Binding-site contacts:
Ligand atom O18 contacts residue GLY141 of chain 1.A at 3.5 Å.
Ligand atom C01 contacts residue SER142 of chain 1.A at 3.3 Å.
Ligand atom C02 contacts residue TYR61 of chain 1.A at 4.0 Å (hydrophobic).
Ligand atom C03 contacts residue TYR61 of chain 1.A at 3.4 Å (hydrophobic).
Ligand atom NP3 contacts residue THR91 of chain 1.A at 2.9 Å (h-bond).
Ligand atom O17 contacts residue GLY141 of chain 1.A at 3.2 Å.
Ligand atom O20 contacts residue GLU193 of chain 1.A at 3.3 Å (salt-bridge).
Ligand atom C01 contacts residue TYR61 of chain 1.A at 3.6 Å (hydrophobic).
Ligand atom C02 contacts residue SER142 of chain 1.A at 3.4 Å.
Ligand atom O16 contacts residue TYR61 of chain 1.A at 3.6 Å.
Ligand atom NP3 contacts residue GLU193 of chain 1.A at 2.8 Å (salt-bridge).
Ligand atom C04 contacts residue THR143 of chain 1.A at 3.3 Å.
Ligand atom O16 contacts residue LEU90 of chain 1.A at 3.6 Å.
Ligand atom C02 contacts residue PRO89 of chain 1.A at 4.0 Å (hydrophobic).
Ligand atom O19 contacts residue LEU192 of chain 1.A at 3.5 Å.
Ligand atom O18 contacts residue SER142 of chain 1.A at 3.2 Å (h-bond).
Ligand atom O17 contacts residue ARG96 of chain 1.A at 2.8 Å (salt-bridge).
Ligand atom O17 contacts residue TYR61 of chain 1.A at 3.5 Å.
Ligand atom O20 contacts residue MET196 of chain 1.A at 3.4 Å.
Ligand atom O16 contacts residue SER142 of chain 1.A at 4.0 Å.
Ligand atom C02 contacts residue THR91 of chain 1.A at 3.4 Å.
Ligand atom C05 contacts residue GLU193 of chain 1.A at 3.5 Å.
Ligand atom N15 contacts residue GLU193 of chain 1.A at 3.9 Å.
Ligand atom NP3 contacts residue PRO89 of chain 1.A at 2.8 Å (h-bond).
Ligand atom C01 contacts residue ARG96 of chain 1.A at 3.5 Å.
Ligand atom O18 contacts residue THR143 of chain 1.A at 3.0 Å (h-bond).
Ligand atom N14 contacts residue GLU193 of chain 1.A at 3.9 Å.
Ligand atom O17 contacts residue SER142 of chain 1.A at 2.8 Å (h-bond).
Ligand atom O16 contacts residue THR91 of chain 1.A at 2.9 Å (h-bond).
Ligand atom O16 contacts residue PRO89 of chain 1.A at 3.6 Å.
Ligand atom C05 contacts residue THR143 of chain 1.A at 3.9 Å.
Ligand atom C05 contacts residue MET196 of chain 1.A at 4.1 Å (hydrophobic).
Ligand atom O16 contacts residue ARG96 of chain 1.A at 2.8 Å (salt-bridge).
Ligand atom O19 contacts residue MET196 of chain 1.A at 3.9 Å.
Ligand atom NP3 contacts residue TYR61 of chain 1.A at 4.0 Å.
Ligand atom O19 contacts residue GLU193 of chain 1.A at 2.9 Å (salt-bridge).
Ligand atom C02 contacts residue GLU193 of chain 1.A at 3.3 Å.
Ligand atom N15 contacts residue THR143 of chain 1.A at 2.8 Å (h-bond).
Ligand atom C01 contacts residue THR91 of chain 1.A at 3.6 Å.
Ligand atom NP3 contacts residue TYR220 of chain 1.A at 3.7 Å.

Sequence of chain 1.A:
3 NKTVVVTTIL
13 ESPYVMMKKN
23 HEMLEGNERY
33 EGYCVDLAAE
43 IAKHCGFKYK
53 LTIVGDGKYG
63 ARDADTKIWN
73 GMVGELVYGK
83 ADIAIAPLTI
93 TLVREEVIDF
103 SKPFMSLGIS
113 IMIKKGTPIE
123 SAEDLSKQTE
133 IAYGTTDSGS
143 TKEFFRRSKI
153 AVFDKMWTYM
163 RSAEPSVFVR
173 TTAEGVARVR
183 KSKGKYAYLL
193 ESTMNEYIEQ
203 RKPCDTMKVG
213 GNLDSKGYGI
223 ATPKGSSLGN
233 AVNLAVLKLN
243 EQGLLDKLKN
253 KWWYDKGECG

This small molecule binds to this protein.
Small molecule (SMILES): N[C@@H](Cn1oc(=O)[nH]c1=O)C(=O)O